A small-molecule ligand and the protein it binds are described below.
Small molecule (SMILES): CC(=O)CCO

Sequence of chain 1.A:
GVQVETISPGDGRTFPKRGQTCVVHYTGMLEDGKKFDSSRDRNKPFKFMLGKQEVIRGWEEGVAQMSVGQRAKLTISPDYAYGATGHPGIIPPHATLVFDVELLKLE

Binding-site contacts:
Ligand atom O2 contacts residue TYR82 of chain 1.A at 4.3 Å.
Ligand atom C1 contacts residue PHE99 of chain 1.A at 3.5 Å (hydrophobic).
Ligand atom O5 contacts residue TYR82 of chain 1.A at 4.0 Å.
Ligand atom C1 contacts residue ILE56 of chain 1.A at 3.6 Å (hydrophobic).
Ligand atom C1 contacts residue TYR82 of chain 1.A at 4.2 Å (hydrophobic).
Ligand atom C4 contacts residue TRP59 of chain 1.A at 4.2 Å (hydrophobic).
Ligand atom C2 contacts residue TYR82 of chain 1.A at 4.2 Å (hydrophobic).
Ligand atom C2 contacts residue TRP59 of chain 1.A at 4.1 Å (hydrophobic).
Ligand atom O2 contacts residue VAL55 of chain 1.A at 3.3 Å.
Ligand atom O5 contacts residue ASP37 of chain 1.A at 3.9 Å.
Ligand atom C3 contacts residue PHE46 of chain 1.A at 4.3 Å (hydrophobic).
Ligand atom O5 contacts residue TYR26 of chain 1.A at 4.2 Å.
Ligand atom C1 contacts residue TRP59 of chain 1.A at 3.4 Å (hydrophobic).
Ligand atom O5 contacts residue PHE99 of chain 1.A at 4.4 Å.
Ligand atom C3 contacts residue TRP59 of chain 1.A at 4.3 Å (hydrophobic).
Ligand atom C3 contacts residue VAL55 of chain 1.A at 4.1 Å (hydrophobic).
Ligand atom C2 contacts residue ILE56 of chain 1.A at 4.1 Å (hydrophobic).
Ligand atom C4 contacts residue ASP37 of chain 1.A at 4.5 Å.
Ligand atom C4 contacts residue TYR26 of chain 1.A at 3.8 Å (hydrophobic).
Ligand atom O2 contacts residue ILE56 of chain 1.A at 3.0 Å (h-bond).
Ligand atom C2 contacts residue VAL55 of chain 1.A at 4.1 Å (hydrophobic).